Binding-site contacts:
Ligand atom CAH contacts residue GLN197 of chain 1.B at 3.7 Å.
Ligand atom CAG contacts residue SER143 of chain 1.B at 4.1 Å.
Ligand atom CAG contacts residue GLY187 of chain 1.B at 4.4 Å.
Ligand atom OAC contacts residue GLN95 of chain 1.B at 3.3 Å (h-bond).
Ligand atom CAE contacts residue TYR156 of chain 1.B at 3.8 Å (hydrophobic).
Ligand atom CAF contacts residue ASN145 of chain 1.B at 3.8 Å.
Ligand atom OAA contacts residue NAD1 of chain 1.I at 3.1 Å.
Ligand atom OAA contacts residue TYR156 of chain 1.B at 4.0 Å.
Ligand atom OAB contacts residue TYR188 of chain 1.B at 4.5 Å.
Ligand atom CAH contacts residue GLN95 of chain 1.B at 3.4 Å.
Ligand atom CAD contacts residue TYR156 of chain 1.B at 4.0 Å (hydrophobic).
Ligand atom CAF contacts residue TYR156 of chain 1.B at 3.7 Å (hydrophobic).
Ligand atom CAG contacts residue ASN145 of chain 1.B at 3.3 Å.
Ligand atom CAG contacts residue NAD1 of chain 1.I at 4.3 Å.
Ligand atom CAD contacts residue ASN145 of chain 1.B at 3.1 Å.
Ligand atom CAE contacts residue SER143 of chain 1.B at 4.4 Å.
Ligand atom CAF contacts residue GLN95 of chain 1.B at 3.2 Å.
Ligand atom OAB contacts residue GLN197 of chain 1.B at 3.2 Å (h-bond).
Ligand atom OAB contacts residue GLN95 of chain 1.B at 4.2 Å.
Ligand atom CAG contacts residue TYR188 of chain 1.B at 3.8 Å (hydrophobic).
Ligand atom CAF contacts residue LYS153 of chain 1.B at 3.8 Å.
Ligand atom OAC contacts residue LYS153 of chain 1.B at 4.5 Å.
Ligand atom OAC contacts residue GLN197 of chain 1.B at 3.4 Å (h-bond).
Ligand atom CAD contacts residue SER143 of chain 1.B at 3.2 Å.
Ligand atom CAE contacts residue NAD1 of chain 1.I at 3.8 Å.
Ligand atom CAH contacts residue LYS153 of chain 1.B at 3.7 Å.
Ligand atom CAD contacts residue NAD1 of chain 1.I at 3.5 Å.
Ligand atom OAB contacts residue LYS153 of chain 1.B at 3.0 Å (salt-bridge).
Ligand atom CAE contacts residue ASN145 of chain 1.B at 4.0 Å.

Sequence of chain 1.B:
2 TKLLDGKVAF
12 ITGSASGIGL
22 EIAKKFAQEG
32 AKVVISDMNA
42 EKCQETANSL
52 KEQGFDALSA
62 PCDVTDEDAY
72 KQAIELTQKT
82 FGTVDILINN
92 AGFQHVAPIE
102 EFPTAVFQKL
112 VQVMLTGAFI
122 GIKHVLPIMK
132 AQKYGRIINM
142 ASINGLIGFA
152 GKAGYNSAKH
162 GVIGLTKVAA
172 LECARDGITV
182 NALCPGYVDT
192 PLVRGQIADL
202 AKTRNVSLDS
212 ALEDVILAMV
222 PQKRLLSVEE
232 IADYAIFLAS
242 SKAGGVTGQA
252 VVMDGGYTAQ

This small molecule binds to this protein.
Small molecule (SMILES): CCC(=O)CC(=O)O